Binding-site contacts:
Ligand atom N contacts residue GLY114 of chain 1.G at 3.1 Å (h-bond).
Ligand atom CAX contacts residue SER88 of chain 1.G at 3.5 Å.
Ligand atom OAH contacts residue MET39 of chain 1.G at 3.0 Å (h-bond).
Ligand atom CAQ contacts residue SER88 of chain 1.G at 3.4 Å.
Ligand atom OAL contacts residue LEU38 of chain 1.G at 2.9 Å (h-bond).
Ligand atom O contacts residue SER133 of chain 1.G at 3.5 Å (h-bond).
Ligand atom OAE contacts residue THR90 of chain 1.G at 3.2 Å (h-bond).
Ligand atom CB contacts residue MET93 of chain 1.G at 3.3 Å (hydrophobic).
Ligand atom CAB contacts residue ALA89 of chain 1.G at 3.3 Å (hydrophobic).
Ligand atom NAS contacts residue GLY114 of chain 1.G at 3.0 Å (h-bond).
Ligand atom CAP contacts residue ALA89 of chain 1.G at 3.6 Å (hydrophobic).
Ligand atom O contacts residue ARG87 of chain 1.G at 3.6 Å (salt-bridge).
Ligand atom CAX contacts residue LEU38 of chain 1.G at 3.4 Å (hydrophobic).
Ligand atom OAH contacts residue LEU38 of chain 1.G at 3.1 Å (h-bond).
Ligand atom OAI contacts residue HIS36 of chain 1.G at 2.8 Å (h-bond).
Ligand atom CAN contacts residue LEU115 of chain 1.G at 3.6 Å (hydrophobic).
Ligand atom CBC contacts residue SER88 of chain 1.G at 3.6 Å.
Ligand atom CAB contacts residue TRP65 of chain 1.I at 3.3 Å (hydrophobic).
Ligand atom OXT contacts residue ARG87 of chain 1.G at 2.8 Å (salt-bridge).
Ligand atom CAZ contacts residue GLY37 of chain 1.G at 3.4 Å.
Ligand atom OAH contacts residue GLY37 of chain 1.G at 3.6 Å.
Ligand atom OAI contacts residue ALA1 of chain 1.G at 3.2 Å (h-bond).
Ligand atom CAW contacts residue ARG163 of chain 1.G at 3.6 Å.
Ligand atom OAH contacts residue SER88 of chain 1.G at 2.7 Å (h-bond).
Ligand atom SBD contacts residue HIS36 of chain 1.G at 3.2 Å (h-bond).
Ligand atom OXT contacts residue ALA89 of chain 1.G at 3.5 Å.
Ligand atom N contacts residue SER133 of chain 1.G at 3.0 Å (h-bond).
Ligand atom OAL contacts residue GLY37 of chain 1.G at 3.6 Å.
Ligand atom OAI contacts residue SER88 of chain 1.G at 3.1 Å.
Ligand atom C contacts residue ARG87 of chain 1.G at 3.6 Å.
Ligand atom OAK contacts residue GLY114 of chain 1.G at 3.3 Å (h-bond).
Ligand atom OAG contacts residue HIS36 of chain 1.G at 3.6 Å.
Ligand atom N contacts residue ASP132 of chain 1.G at 2.9 Å (salt-bridge).
Ligand atom NAR contacts residue GLY37 of chain 1.G at 3.6 Å.
Ligand atom OAG contacts residue ARG163 of chain 1.G at 2.4 Å (salt-bridge).
Ligand atom CAN contacts residue ASP132 of chain 1.G at 3.6 Å.
Ligand atom NAR contacts residue SER88 of chain 1.G at 2.9 Å (h-bond).
Ligand atom OAI contacts residue GLN34 of chain 1.G at 3.4 Å (h-bond).
Ligand atom CB contacts residue ASP132 of chain 1.G at 3.5 Å.
Ligand atom CAW contacts residue GLY114 of chain 1.G at 3.4 Å.

A protein and the small-molecule ligand that binds it are described below.
Small molecule (SMILES): C[N+](C)(C)[C@@H](Cc1c[nH]c(S(=O)C[C@H](NC(=O)CC[C@H]([NH3+])C(=O)O)C(=O)O)n1)C(=O)O

Sequence of chain 1.G:
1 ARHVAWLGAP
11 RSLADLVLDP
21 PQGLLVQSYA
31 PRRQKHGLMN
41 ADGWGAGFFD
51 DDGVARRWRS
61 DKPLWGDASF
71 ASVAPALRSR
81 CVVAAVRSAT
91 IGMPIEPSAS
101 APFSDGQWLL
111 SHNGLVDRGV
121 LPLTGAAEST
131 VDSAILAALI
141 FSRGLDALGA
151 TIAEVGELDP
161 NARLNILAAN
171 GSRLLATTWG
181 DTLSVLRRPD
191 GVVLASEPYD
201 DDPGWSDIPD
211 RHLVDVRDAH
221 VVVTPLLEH

Sequence of chain 1.I:
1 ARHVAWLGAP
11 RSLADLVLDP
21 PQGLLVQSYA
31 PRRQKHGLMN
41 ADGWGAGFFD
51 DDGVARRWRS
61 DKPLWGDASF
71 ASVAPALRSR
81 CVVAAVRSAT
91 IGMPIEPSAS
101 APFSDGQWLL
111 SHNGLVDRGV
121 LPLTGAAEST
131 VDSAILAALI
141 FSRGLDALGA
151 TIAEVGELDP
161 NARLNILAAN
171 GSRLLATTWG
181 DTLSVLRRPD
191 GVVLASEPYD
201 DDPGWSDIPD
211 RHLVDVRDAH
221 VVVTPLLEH